Sequence of chain 1.A:
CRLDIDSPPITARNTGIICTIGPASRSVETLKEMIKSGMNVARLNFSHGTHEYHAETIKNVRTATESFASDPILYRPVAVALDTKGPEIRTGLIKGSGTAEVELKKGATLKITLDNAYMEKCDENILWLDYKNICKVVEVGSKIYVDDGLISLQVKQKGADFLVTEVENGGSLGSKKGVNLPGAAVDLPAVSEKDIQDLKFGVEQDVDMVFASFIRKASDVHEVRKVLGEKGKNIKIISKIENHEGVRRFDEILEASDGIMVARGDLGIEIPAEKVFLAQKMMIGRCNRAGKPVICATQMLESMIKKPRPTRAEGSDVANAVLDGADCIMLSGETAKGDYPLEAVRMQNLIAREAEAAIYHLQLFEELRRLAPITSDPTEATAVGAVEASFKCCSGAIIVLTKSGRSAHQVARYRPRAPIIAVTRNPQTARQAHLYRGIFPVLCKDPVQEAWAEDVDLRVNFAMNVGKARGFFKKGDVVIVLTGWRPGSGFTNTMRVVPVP

Binding-site contacts:
Ligand atom C2 contacts residue GLU292 of chain 1.A at 3.5 Å.
Ligand atom O1 contacts residue ASP316 of chain 1.A at 4.2 Å.
Ligand atom O2 contacts residue GLY315 of chain 1.A at 2.8 Å (h-bond).
Ligand atom O1 contacts residue MG1 of chain 1.G at 2.3 Å.
Ligand atom O4 contacts residue ALA313 of chain 1.A at 4.0 Å.
Ligand atom C1 contacts residue ALA313 of chain 1.A at 3.6 Å (hydrophobic).
Ligand atom O2 contacts residue ARG314 of chain 1.A at 3.4 Å (salt-bridge).
Ligand atom O3 contacts residue ALA313 of chain 1.A at 3.7 Å.
Ligand atom C2 contacts residue GLY315 of chain 1.A at 3.7 Å.
Ligand atom O4 contacts residue ASP316 of chain 1.A at 2.9 Å (salt-bridge).
Ligand atom C2 contacts residue MG1 of chain 1.G at 3.1 Å.
Ligand atom C2 contacts residue ALA313 of chain 1.A at 3.5 Å (hydrophobic).
Ligand atom C2 contacts residue ASP316 of chain 1.A at 3.8 Å.
Ligand atom O4 contacts residue MG1 of chain 1.G at 2.4 Å.
Ligand atom O3 contacts residue THR348 of chain 1.A at 3.4 Å (h-bond).
Ligand atom O1 contacts residue ALA313 of chain 1.A at 4.3 Å.
Ligand atom C1 contacts residue GLU292 of chain 1.A at 3.7 Å.
Ligand atom O2 contacts residue ALA313 of chain 1.A at 3.2 Å.
Ligand atom O1 contacts residue GLU292 of chain 1.A at 3.3 Å (salt-bridge).
Ligand atom O1 contacts residue ARG93 of chain 1.A at 4.3 Å.
Ligand atom C1 contacts residue MG1 of chain 1.G at 3.1 Å.
Ligand atom O2 contacts residue THR348 of chain 1.A at 2.5 Å (h-bond).
Ligand atom O2 contacts residue MG1 of chain 1.G at 4.4 Å.
Ligand atom O3 contacts residue LYS290 of chain 1.A at 3.8 Å.
Ligand atom O4 contacts residue GLU292 of chain 1.A at 3.0 Å (salt-bridge).
Ligand atom C2 contacts residue THR348 of chain 1.A at 3.4 Å.
Ligand atom O2 contacts residue ASP316 of chain 1.A at 3.9 Å.
Ligand atom O2 contacts residue GLU292 of chain 1.A at 4.5 Å.
Ligand atom C2 contacts residue ARG314 of chain 1.A at 4.4 Å.
Ligand atom C1 contacts residue THR348 of chain 1.A at 3.9 Å.
Ligand atom O4 contacts residue GLY315 of chain 1.A at 3.6 Å.
Ligand atom O1 contacts residue LYS290 of chain 1.A at 2.9 Å (salt-bridge).
Ligand atom O3 contacts residue MG1 of chain 1.G at 4.3 Å.
Ligand atom O3 contacts residue ARG93 of chain 1.A at 4.2 Å.
Ligand atom O3 contacts residue MET311 of chain 1.A at 4.0 Å.
Ligand atom C1 contacts residue LYS290 of chain 1.A at 3.6 Å.
Ligand atom O3 contacts residue MET380 of chain 1.A at 4.2 Å.

The protein below binds the small molecule below.
Small molecule (SMILES): O=C([O-])C(=O)[O-]